This small molecule binds to this protein.
Small molecule (SMILES): Cc1cc(CCCCCCCOc2ccc(C3=N[C@@H](C)CO3)cc2Cl)on1

Sequence of chain 47.A:
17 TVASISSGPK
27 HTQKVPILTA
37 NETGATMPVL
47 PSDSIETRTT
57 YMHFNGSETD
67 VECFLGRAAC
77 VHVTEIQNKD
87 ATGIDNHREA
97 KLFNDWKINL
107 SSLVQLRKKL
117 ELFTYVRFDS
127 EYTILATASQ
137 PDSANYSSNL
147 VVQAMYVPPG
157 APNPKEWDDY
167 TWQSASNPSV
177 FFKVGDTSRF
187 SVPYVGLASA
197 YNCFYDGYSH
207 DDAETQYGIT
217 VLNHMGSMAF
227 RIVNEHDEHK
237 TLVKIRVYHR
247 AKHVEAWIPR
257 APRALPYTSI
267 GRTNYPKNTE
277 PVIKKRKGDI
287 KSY

Binding-site contacts:
Ligand atom C5C contacts residue ILE104 of chain 47.A at 4.0 Å (hydrophobic).
Ligand atom O1 contacts residue TYR152 of chain 47.A at 3.9 Å.
Ligand atom O1 contacts residue VAL188 of chain 47.A at 3.8 Å.
Ligand atom O1 contacts residue ALA24 of chain 47.C at 3.4 Å.
Ligand atom C3 contacts residue PRO174 of chain 47.A at 3.7 Å (hydrophobic).
Ligand atom C31 contacts residue VAL176 of chain 47.A at 3.3 Å (hydrophobic).
Ligand atom N3A contacts residue ASN219 of chain 47.A at 3.4 Å (h-bond).
Ligand atom C5A contacts residue VAL122 of chain 47.A at 3.9 Å (hydrophobic).
Ligand atom CL1 contacts residue MET221 of chain 47.A at 3.8 Å.
Ligand atom C7C contacts residue TYR128 of chain 47.A at 3.5 Å (hydrophobic).
Ligand atom N2 contacts residue ALA24 of chain 47.C at 3.1 Å.
Ligand atom C3B contacts residue TYR197 of chain 47.A at 3.3 Å (hydrophobic).
Ligand atom C31 contacts residue PRO174 of chain 47.A at 3.3 Å (hydrophobic).
Ligand atom O1A contacts residue VAL122 of chain 47.A at 4.0 Å.
Ligand atom C5 contacts residue PHE186 of chain 47.A at 3.7 Å (hydrophobic).
Ligand atom CL1 contacts residue ASN105 of chain 47.A at 3.3 Å.
Ligand atom N2 contacts residue PRO174 of chain 47.A at 3.7 Å.
Ligand atom C3C contacts residue VAL188 of chain 47.A at 3.3 Å (hydrophobic).
Ligand atom C2B contacts residue TYR197 of chain 47.A at 3.3 Å (hydrophobic).
Ligand atom C31 contacts residue ALA150 of chain 47.A at 3.5 Å (hydrophobic).
Ligand atom C3C contacts residue TYR128 of chain 47.A at 3.6 Å (hydrophobic).
Ligand atom CL1 contacts residue ILE104 of chain 47.A at 3.6 Å.
Ligand atom C5A contacts residue CYS199 of chain 47.A at 3.9 Å (hydrophobic).
Ligand atom C4A contacts residue ASN198 of chain 47.A at 3.9 Å.
Ligand atom N2 contacts residue PHE186 of chain 47.A at 4.0 Å.
Ligand atom C5C contacts residue TYR128 of chain 47.A at 3.7 Å (hydrophobic).
Ligand atom O1 contacts residue PHE186 of chain 47.A at 3.8 Å.
Ligand atom C2C contacts residue VAL188 of chain 47.A at 2.8 Å (hydrophobic).
Ligand atom C4 contacts residue TYR152 of chain 47.A at 3.7 Å (hydrophobic).
Ligand atom C1C contacts residue TYR152 of chain 47.A at 3.9 Å (hydrophobic).
Ligand atom C3 contacts residue PHE186 of chain 47.A at 3.9 Å (hydrophobic).
Ligand atom C4C contacts residue TYR152 of chain 47.A at 3.9 Å (hydrophobic).
Ligand atom C3B contacts residue LEU106 of chain 47.A at 3.8 Å (hydrophobic).
Ligand atom C5 contacts residue TYR152 of chain 47.A at 3.6 Å (hydrophobic).
Ligand atom O1B contacts residue MET221 of chain 47.A at 3.8 Å.
Ligand atom CM1 contacts residue CYS199 of chain 47.A at 3.8 Å (hydrophobic).
Ligand atom C6C contacts residue VAL191 of chain 47.A at 3.3 Å (hydrophobic).
Ligand atom C31 contacts residue SER175 of chain 47.A at 3.5 Å.
Ligand atom C4 contacts residue PHE186 of chain 47.A at 3.7 Å (hydrophobic).
Ligand atom C4B contacts residue LEU106 of chain 47.A at 3.7 Å (hydrophobic).

Sequence of chain 48.C:
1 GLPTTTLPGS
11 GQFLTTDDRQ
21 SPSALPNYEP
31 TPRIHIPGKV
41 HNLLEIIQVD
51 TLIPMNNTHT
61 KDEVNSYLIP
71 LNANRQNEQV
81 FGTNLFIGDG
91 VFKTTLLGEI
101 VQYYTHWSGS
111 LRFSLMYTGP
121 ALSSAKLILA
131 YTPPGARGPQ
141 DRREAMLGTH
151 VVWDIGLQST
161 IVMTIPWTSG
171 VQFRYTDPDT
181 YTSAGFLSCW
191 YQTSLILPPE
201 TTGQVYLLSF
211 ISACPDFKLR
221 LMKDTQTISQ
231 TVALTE

Sequence of chain 47.C:
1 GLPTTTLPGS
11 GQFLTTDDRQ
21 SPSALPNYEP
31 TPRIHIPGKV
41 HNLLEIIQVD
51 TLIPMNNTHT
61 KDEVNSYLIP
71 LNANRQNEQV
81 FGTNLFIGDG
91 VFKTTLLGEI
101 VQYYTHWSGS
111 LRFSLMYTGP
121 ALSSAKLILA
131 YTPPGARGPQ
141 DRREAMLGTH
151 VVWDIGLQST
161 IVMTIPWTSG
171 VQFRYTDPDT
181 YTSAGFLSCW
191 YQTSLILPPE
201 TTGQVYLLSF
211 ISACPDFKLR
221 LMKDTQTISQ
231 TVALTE